Sequence of chain 1.A:
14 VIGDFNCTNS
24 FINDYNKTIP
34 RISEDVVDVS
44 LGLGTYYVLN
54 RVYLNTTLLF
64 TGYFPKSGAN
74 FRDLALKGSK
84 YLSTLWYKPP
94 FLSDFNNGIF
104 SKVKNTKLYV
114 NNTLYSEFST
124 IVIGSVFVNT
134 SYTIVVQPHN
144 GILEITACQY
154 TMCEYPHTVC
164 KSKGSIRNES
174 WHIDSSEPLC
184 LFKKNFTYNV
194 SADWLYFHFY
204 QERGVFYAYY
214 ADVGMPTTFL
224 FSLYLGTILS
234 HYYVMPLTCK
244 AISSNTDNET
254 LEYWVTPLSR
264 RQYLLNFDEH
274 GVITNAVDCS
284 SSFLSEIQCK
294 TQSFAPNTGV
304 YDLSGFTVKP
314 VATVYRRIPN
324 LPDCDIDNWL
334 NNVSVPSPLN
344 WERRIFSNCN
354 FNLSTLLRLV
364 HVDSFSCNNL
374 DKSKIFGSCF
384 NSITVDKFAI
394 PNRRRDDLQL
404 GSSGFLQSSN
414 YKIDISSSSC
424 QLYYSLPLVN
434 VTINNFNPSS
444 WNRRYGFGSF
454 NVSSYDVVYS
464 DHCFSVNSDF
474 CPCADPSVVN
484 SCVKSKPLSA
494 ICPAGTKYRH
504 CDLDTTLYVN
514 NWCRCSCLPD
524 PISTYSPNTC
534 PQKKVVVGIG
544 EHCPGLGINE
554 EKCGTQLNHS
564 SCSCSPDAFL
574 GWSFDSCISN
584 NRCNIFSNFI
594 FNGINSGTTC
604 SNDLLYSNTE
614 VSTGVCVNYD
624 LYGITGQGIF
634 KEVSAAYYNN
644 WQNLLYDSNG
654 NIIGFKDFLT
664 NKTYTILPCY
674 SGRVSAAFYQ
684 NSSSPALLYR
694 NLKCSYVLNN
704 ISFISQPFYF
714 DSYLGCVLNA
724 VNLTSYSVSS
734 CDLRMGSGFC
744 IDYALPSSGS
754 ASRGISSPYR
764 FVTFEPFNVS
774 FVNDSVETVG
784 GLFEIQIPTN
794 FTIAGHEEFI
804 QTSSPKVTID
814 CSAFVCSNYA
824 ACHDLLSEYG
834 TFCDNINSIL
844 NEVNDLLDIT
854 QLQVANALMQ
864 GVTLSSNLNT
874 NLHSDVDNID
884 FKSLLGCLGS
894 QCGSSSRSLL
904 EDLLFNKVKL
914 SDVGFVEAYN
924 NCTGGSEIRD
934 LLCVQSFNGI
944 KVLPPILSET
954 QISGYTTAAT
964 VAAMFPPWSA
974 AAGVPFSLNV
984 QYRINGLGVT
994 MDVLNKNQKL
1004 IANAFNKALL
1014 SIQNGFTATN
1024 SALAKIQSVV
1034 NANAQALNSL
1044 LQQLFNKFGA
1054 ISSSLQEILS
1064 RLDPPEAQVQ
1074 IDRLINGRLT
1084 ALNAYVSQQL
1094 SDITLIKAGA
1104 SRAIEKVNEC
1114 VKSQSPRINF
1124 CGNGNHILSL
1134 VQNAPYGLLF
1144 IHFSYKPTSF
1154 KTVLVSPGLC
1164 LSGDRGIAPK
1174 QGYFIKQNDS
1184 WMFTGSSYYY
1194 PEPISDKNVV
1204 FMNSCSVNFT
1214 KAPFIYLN

Binding-site contacts:
Ligand atom C1 contacts residue ASN192 of chain 1.A at 1.4 Å.
Ligand atom C2 contacts residue ASN192 of chain 1.A at 2.5 Å.
Ligand atom O6 contacts residue ASN192 of chain 1.A at 4.2 Å.
Ligand atom O5 contacts residue ASN192 of chain 1.A at 2.4 Å (h-bond).
Ligand atom C8 contacts residue ALA195 of chain 1.A at 4.2 Å (hydrophobic).
Ligand atom C2 contacts residue SER194 of chain 1.A at 3.3 Å.
Ligand atom C1 contacts residue SER194 of chain 1.A at 4.0 Å.
Ligand atom C7 contacts residue SER194 of chain 1.A at 3.5 Å.
Ligand atom O5 contacts residue SER194 of chain 1.A at 4.4 Å.
Ligand atom C3 contacts residue ASN192 of chain 1.A at 3.8 Å.
Ligand atom C5 contacts residue ASN192 of chain 1.A at 3.7 Å.
Ligand atom C7 contacts residue ASN192 of chain 1.A at 3.9 Å.
Ligand atom N2 contacts residue ASN192 of chain 1.A at 2.9 Å (h-bond).
Ligand atom C4 contacts residue ASN192 of chain 1.A at 4.3 Å.
Ligand atom C8 contacts residue SER194 of chain 1.A at 3.6 Å.
Ligand atom N2 contacts residue SER194 of chain 1.A at 3.7 Å.
Ligand atom O7 contacts residue SER194 of chain 1.A at 2.8 Å (h-bond).
Ligand atom O3 contacts residue SER194 of chain 1.A at 4.4 Å.
Ligand atom C3 contacts residue SER194 of chain 1.A at 4.3 Å.

The small molecule below binds the protein below.
Small molecule (SMILES): CC(=O)N[C@@H]1[C@@H](O)[C@H](O)[C@@H](CO)O[C@H]1O